A protein and the small-molecule ligand that binds it are described below.
Small molecule (SMILES): CC1=C(c2ccc(Oc3ccccc3)cc2)C(=O)C2CCCCC2=N1

Binding-site contacts:
Ligand atom C24 contacts residue ILE32 of chain 1.N at 3.9 Å (hydrophobic).
Ligand atom C3 contacts residue PHE213 of chain 1.N at 4.1 Å (hydrophobic).
Ligand atom C9 contacts residue PHE213 of chain 1.N at 3.9 Å (hydrophobic).
Ligand atom C4 contacts residue HEM1 of chain 1.JA at 3.8 Å.
Ligand atom N10 contacts residue LEU14 of chain 1.N at 3.7 Å.
Ligand atom C13 contacts residue LEU190 of chain 1.N at 3.7 Å (hydrophobic).
Ligand atom C23 contacts residue SER28 of chain 1.N at 4.0 Å.
Ligand atom O18 contacts residue ASP221 of chain 1.N at 3.0 Å (salt-bridge).
Ligand atom C7 contacts residue ASP221 of chain 1.N at 3.9 Å.
Ligand atom O18 contacts residue SER28 of chain 1.N at 4.0 Å.
Ligand atom C24 contacts residue GLY31 of chain 1.N at 3.8 Å.
Ligand atom C15 contacts residue PHE11 of chain 1.N at 3.4 Å (hydrophobic).
Ligand atom C16 contacts residue PHE11 of chain 1.N at 3.3 Å (hydrophobic).
Ligand atom O19 contacts residue PHE11 of chain 1.N at 3.6 Å.
Ligand atom C2 contacts residue ILE20 of chain 1.N at 3.9 Å (hydrophobic).
Ligand atom C11 contacts residue LEU14 of chain 1.N at 3.8 Å (hydrophobic).
Ligand atom C5 contacts residue PHE213 of chain 1.N at 3.8 Å (hydrophobic).
Ligand atom C4 contacts residue PHE213 of chain 1.N at 3.4 Å (hydrophobic).
Ligand atom C14 contacts residue PHE11 of chain 1.N at 4.0 Å (hydrophobic).
Ligand atom C6 contacts residue SER198 of chain 1.N at 3.6 Å.
Ligand atom C24 contacts residue ILE35 of chain 1.N at 3.7 Å (hydrophobic).
Ligand atom C14 contacts residue LEU190 of chain 1.N at 3.9 Å (hydrophobic).
Ligand atom C9 contacts residue LEU14 of chain 1.N at 4.1 Å (hydrophobic).
Ligand atom C8 contacts residue PHE213 of chain 1.N at 3.5 Å (hydrophobic).
Ligand atom C7 contacts residue PHE213 of chain 1.N at 3.2 Å (hydrophobic).
Ligand atom C23 contacts residue ILE32 of chain 1.N at 3.7 Å (hydrophobic).
Ligand atom C7 contacts residue HEM1 of chain 1.JA at 3.8 Å.
Ligand atom C14 contacts residue HEM1 of chain 1.JA at 3.5 Å.
Ligand atom C24 contacts residue SER28 of chain 1.N at 4.0 Å.
Ligand atom O18 contacts residue PHE213 of chain 1.N at 3.6 Å.
Ligand atom C2 contacts residue TRP24 of chain 1.N at 4.1 Å (hydrophobic).
Ligand atom C11 contacts residue ALA10 of chain 1.N at 4.1 Å (hydrophobic).
Ligand atom N10 contacts residue PHE213 of chain 1.N at 4.0 Å.
Ligand atom C3 contacts residue TRP24 of chain 1.N at 4.1 Å (hydrophobic).
Ligand atom C1 contacts residue ALA16 of chain 1.N at 3.9 Å (hydrophobic).
Ligand atom C1 contacts residue ILE20 of chain 1.N at 3.6 Å (hydrophobic).
Ligand atom C17 contacts residue PHE11 of chain 1.N at 3.7 Å (hydrophobic).
Ligand atom C17 contacts residue PHE213 of chain 1.N at 3.5 Å (hydrophobic).
Ligand atom C13 contacts residue HEM1 of chain 1.JA at 3.1 Å.
Ligand atom C11 contacts residue HIS194 of chain 1.N at 3.5 Å.

Sequence of chain 1.N:
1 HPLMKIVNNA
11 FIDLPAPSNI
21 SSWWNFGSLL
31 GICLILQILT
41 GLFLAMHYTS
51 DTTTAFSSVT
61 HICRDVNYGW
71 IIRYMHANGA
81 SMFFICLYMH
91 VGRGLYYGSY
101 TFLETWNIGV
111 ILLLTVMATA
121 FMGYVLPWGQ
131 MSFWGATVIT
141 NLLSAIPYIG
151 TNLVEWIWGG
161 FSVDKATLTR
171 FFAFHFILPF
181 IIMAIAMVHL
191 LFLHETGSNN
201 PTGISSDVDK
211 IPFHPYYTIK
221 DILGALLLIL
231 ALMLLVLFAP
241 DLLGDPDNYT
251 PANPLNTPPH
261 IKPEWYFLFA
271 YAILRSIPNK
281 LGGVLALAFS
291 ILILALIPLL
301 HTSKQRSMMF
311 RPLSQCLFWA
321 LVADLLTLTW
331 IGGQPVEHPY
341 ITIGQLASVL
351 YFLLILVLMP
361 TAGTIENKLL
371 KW